Sequence of chain 1.C:
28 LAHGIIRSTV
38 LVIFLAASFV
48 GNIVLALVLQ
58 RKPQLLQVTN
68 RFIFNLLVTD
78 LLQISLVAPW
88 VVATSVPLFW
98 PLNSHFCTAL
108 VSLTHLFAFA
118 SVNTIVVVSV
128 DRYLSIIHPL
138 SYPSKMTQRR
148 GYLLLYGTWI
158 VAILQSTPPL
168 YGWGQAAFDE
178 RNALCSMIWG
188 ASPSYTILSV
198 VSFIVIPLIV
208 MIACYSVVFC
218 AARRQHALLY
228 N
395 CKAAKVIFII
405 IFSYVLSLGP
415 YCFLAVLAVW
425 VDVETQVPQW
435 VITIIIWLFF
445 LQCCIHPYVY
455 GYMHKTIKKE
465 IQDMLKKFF

The small molecule below binds the protein below.
Small molecule (SMILES): Cc1ccnc(NC(=S)Nc2cccc(C(F)(F)F)c2)c1

Binding-site contacts:
Ligand atom C10 contacts residue VAL37 of chain 1.C at 4.1 Å (hydrophobic).
Ligand atom F03 contacts residue TRP441 of chain 1.C at 3.0 Å.
Ligand atom C14 contacts residue TRP441 of chain 1.C at 4.1 Å (hydrophobic).
Ligand atom C11 contacts residue TRP441 of chain 1.C at 4.4 Å (hydrophobic).
Ligand atom F02 contacts residue TRP441 of chain 1.C at 4.0 Å.
Ligand atom C11 contacts residue VAL37 of chain 1.C at 4.2 Å (hydrophobic).